Sequence of chain 1.B:
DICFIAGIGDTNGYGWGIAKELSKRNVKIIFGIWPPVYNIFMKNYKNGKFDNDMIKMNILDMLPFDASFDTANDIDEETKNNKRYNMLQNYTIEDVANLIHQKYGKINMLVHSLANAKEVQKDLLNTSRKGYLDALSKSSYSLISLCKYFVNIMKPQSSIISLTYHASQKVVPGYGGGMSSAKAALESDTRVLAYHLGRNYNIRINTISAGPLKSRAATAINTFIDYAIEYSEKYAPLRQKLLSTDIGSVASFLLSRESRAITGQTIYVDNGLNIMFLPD

Binding-site contacts:
Ligand atom CL1 contacts residue ALA132 of chain 1.B at 3.2 Å.
Ligand atom N24 contacts residue TYR180 of chain 1.B at 2.9 Å (h-bond).
Ligand atom C1 contacts residue TYR190 of chain 1.B at 3.1 Å (hydrophobic).
Ligand atom C25 contacts residue ALA285 of chain 1.B at 3.8 Å (hydrophobic).
Ligand atom O22 contacts residue NAD1 of chain 1.E at 2.9 Å (h-bond).
Ligand atom C4 contacts residue NAD1 of chain 1.E at 3.3 Å.
Ligand atom C3 contacts residue NAD1 of chain 1.E at 3.8 Å.
Ligand atom C7 contacts residue NAD1 of chain 1.E at 3.2 Å.
Ligand atom O22 contacts residue TYR190 of chain 1.B at 2.2 Å (h-bond).
Ligand atom C2 contacts residue TYR190 of chain 1.B at 3.9 Å (hydrophobic).
Ligand atom CL1 contacts residue VAL135 of chain 1.B at 3.9 Å.
Ligand atom O22 contacts residue LYS198 of chain 1.B at 3.6 Å.
Ligand atom CL2 contacts residue ALA130 of chain 1.B at 3.8 Å.
Ligand atom C22 contacts residue VAL135 of chain 1.B at 3.8 Å (hydrophobic).
Ligand atom C23 contacts residue TYR180 of chain 1.B at 3.8 Å (hydrophobic).
Ligand atom CL2 contacts residue ALA232 of chain 1.B at 2.7 Å.
Ligand atom CL1 contacts residue ASN131 of chain 1.B at 3.8 Å.
Ligand atom C22 contacts residue MET194 of chain 1.B at 3.3 Å (hydrophobic).
Ligand atom C28 contacts residue ILE236 of chain 1.B at 3.7 Å (hydrophobic).
Ligand atom C4 contacts residue ALA233 of chain 1.B at 3.9 Å (hydrophobic).
Ligand atom C6 contacts residue TYR190 of chain 1.B at 3.3 Å (hydrophobic).
Ligand atom O13 contacts residue NAD1 of chain 1.E at 2.8 Å (h-bond).
Ligand atom C16 contacts residue ALA130 of chain 1.B at 3.7 Å (hydrophobic).
Ligand atom C2 contacts residue NAD1 of chain 1.E at 3.5 Å.
Ligand atom C25 contacts residue TYR180 of chain 1.B at 3.3 Å (hydrophobic).
Ligand atom C7 contacts residue TYR180 of chain 1.B at 3.9 Å (hydrophobic).
Ligand atom C6 contacts residue NAD1 of chain 1.E at 3.3 Å.
Ligand atom C15 contacts residue ALA232 of chain 1.B at 3.4 Å (hydrophobic).
Ligand atom O22 contacts residue TYR180 of chain 1.B at 3.5 Å.
Ligand atom C6 contacts residue TYR180 of chain 1.B at 3.6 Å (hydrophobic).
Ligand atom C14 contacts residue NAD1 of chain 1.E at 3.7 Å.
Ligand atom C19 contacts residue TYR190 of chain 1.B at 3.9 Å (hydrophobic).
Ligand atom C27 contacts residue ILE236 of chain 1.B at 3.4 Å (hydrophobic).
Ligand atom C15 contacts residue ALA130 of chain 1.B at 3.7 Å (hydrophobic).
Ligand atom N24 contacts residue ALA285 of chain 1.B at 3.9 Å.
Ligand atom CL2 contacts residue NAD1 of chain 1.E at 3.4 Å.
Ligand atom C16 contacts residue ALA232 of chain 1.B at 3.7 Å (hydrophobic).
Ligand atom C19 contacts residue MET194 of chain 1.B at 3.7 Å (hydrophobic).
Ligand atom C5 contacts residue NAD1 of chain 1.E at 3.3 Å.
Ligand atom C1 contacts residue NAD1 of chain 1.E at 3.6 Å.

This small molecule binds to this protein.
Small molecule (SMILES): Oc1cc(Cc2ccccn2)ccc1Oc1ccc(Cl)cc1Cl